Binding-site contacts:
Ligand atom N2 contacts residue GLU309 of chain 1.H at 3.9 Å.
Ligand atom C8 contacts residue ILE348 of chain 1.H at 4.1 Å (hydrophobic).
Ligand atom C4 contacts residue ASN311 of chain 1.H at 4.2 Å.
Ligand atom C4 contacts residue GLU309 of chain 1.H at 4.1 Å.
Ligand atom C2 contacts residue GLU309 of chain 1.H at 4.0 Å.
Ligand atom C3 contacts residue GLU309 of chain 1.H at 3.3 Å.
Ligand atom O7 contacts residue NAG1 of chain 1.IA at 3.1 Å (h-bond).
Ligand atom O4 contacts residue GLU309 of chain 1.H at 4.0 Å.
Ligand atom C7 contacts residue ASN311 of chain 1.H at 3.1 Å.
Ligand atom C7 contacts residue NAG1 of chain 1.IA at 4.3 Å.
Ligand atom O7 contacts residue NAG2 of chain 1.JA at 3.8 Å.
Ligand atom C6 contacts residue ARG455 of chain 1.H at 3.8 Å.
Ligand atom C1 contacts residue GLU309 of chain 1.H at 4.3 Å.
Ligand atom C7 contacts residue ASN347 of chain 1.H at 4.5 Å.
Ligand atom C8 contacts residue ASN311 of chain 1.H at 4.4 Å.
Ligand atom C2 contacts residue ASN311 of chain 1.H at 2.5 Å.
Ligand atom O7 contacts residue ASN311 of chain 1.H at 2.8 Å (h-bond).
Ligand atom C5 contacts residue ASN311 of chain 1.H at 3.6 Å.
Ligand atom O6 contacts residue NAG2 of chain 1.IA at 3.8 Å.
Ligand atom C5 contacts residue GLU309 of chain 1.H at 4.3 Å.
Ligand atom O7 contacts residue ASN347 of chain 1.H at 4.4 Å.
Ligand atom C6 contacts residue NAG2 of chain 1.IA at 3.7 Å.
Ligand atom C4 contacts residue NAG2 of chain 1.IA at 4.1 Å.
Ligand atom C8 contacts residue ASN347 of chain 1.H at 3.9 Å.
Ligand atom O6 contacts residue ARG455 of chain 1.H at 2.6 Å (salt-bridge).
Ligand atom O5 contacts residue ASN311 of chain 1.H at 2.3 Å (h-bond).
Ligand atom C1 contacts residue NAG2 of chain 1.IA at 4.4 Å.
Ligand atom O6 contacts residue SER457 of chain 1.H at 3.8 Å.
Ligand atom C3 contacts residue ASN311 of chain 1.H at 3.8 Å.
Ligand atom O6 contacts residue ASN311 of chain 1.H at 4.2 Å.
Ligand atom C5 contacts residue NAG2 of chain 1.IA at 4.0 Å.
Ligand atom O5 contacts residue NAG2 of chain 1.IA at 3.5 Å.
Ligand atom O3 contacts residue GLU309 of chain 1.H at 3.9 Å.
Ligand atom C1 contacts residue ASN311 of chain 1.H at 1.4 Å.
Ligand atom C8 contacts residue SER349 of chain 1.H at 3.5 Å.
Ligand atom N2 contacts residue ASN311 of chain 1.H at 3.0 Å (h-bond).
Ligand atom O5 contacts residue ARG455 of chain 1.H at 4.2 Å.

This small molecule binds to this protein.
Small molecule (SMILES): CC(=O)N[C@H]1[C@H](O[C@H]2[C@H](O)[C@@H](NC(C)=O)CO[C@@H]2CO)O[C@H](CO)[C@@H](O)[C@@H]1O

Sequence of chain 1.H:
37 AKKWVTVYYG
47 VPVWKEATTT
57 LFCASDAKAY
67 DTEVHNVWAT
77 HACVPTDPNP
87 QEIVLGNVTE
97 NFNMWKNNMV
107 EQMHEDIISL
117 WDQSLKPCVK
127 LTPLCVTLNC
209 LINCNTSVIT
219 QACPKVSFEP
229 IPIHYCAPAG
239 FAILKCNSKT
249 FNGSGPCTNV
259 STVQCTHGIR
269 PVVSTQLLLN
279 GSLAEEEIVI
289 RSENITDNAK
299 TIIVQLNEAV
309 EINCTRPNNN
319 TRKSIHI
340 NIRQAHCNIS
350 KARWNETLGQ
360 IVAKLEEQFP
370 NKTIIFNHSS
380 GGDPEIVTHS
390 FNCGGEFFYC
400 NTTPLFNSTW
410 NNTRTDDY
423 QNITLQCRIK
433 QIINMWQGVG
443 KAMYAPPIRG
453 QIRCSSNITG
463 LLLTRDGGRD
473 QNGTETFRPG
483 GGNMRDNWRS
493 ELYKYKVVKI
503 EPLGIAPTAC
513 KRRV